Sequence of chain 6.B:
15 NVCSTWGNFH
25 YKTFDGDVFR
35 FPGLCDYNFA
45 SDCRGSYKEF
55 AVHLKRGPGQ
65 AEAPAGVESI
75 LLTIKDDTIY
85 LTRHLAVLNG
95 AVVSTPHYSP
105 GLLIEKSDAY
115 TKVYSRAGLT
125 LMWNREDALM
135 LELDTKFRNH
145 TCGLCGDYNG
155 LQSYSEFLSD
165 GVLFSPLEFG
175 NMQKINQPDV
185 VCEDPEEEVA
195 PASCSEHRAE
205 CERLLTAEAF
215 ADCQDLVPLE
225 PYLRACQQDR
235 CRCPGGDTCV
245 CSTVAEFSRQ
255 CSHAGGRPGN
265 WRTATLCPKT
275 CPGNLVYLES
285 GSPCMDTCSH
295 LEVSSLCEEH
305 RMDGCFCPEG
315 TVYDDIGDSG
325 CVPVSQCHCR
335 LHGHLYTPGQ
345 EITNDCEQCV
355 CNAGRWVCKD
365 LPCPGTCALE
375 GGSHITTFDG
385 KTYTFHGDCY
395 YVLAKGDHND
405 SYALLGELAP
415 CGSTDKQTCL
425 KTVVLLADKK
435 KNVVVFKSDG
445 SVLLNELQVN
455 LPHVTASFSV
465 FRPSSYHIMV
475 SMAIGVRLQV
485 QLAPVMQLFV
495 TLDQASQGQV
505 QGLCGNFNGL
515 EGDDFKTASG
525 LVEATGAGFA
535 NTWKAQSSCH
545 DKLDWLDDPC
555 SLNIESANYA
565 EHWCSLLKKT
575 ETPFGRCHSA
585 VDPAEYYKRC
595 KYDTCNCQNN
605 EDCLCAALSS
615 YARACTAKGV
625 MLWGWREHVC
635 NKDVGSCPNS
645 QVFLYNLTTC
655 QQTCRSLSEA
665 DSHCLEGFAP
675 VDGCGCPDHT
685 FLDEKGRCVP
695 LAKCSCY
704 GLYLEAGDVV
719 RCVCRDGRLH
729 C

Binding-site contacts:
Ligand atom C1 contacts residue ASN650 of chain 6.B at 1.4 Å.
Ligand atom C3 contacts residue ASN650 of chain 6.B at 3.7 Å.
Ligand atom C2 contacts residue ASN650 of chain 6.B at 2.5 Å.
Ligand atom C4 contacts residue ASN650 of chain 6.B at 4.2 Å.
Ligand atom C2 contacts residue ASP682 of chain 6.B at 3.7 Å.
Ligand atom O5 contacts residue TRP627 of chain 6.B at 3.8 Å.
Ligand atom C8 contacts residue ASN650 of chain 6.B at 4.0 Å.
Ligand atom C4 contacts residue ASP682 of chain 6.B at 3.3 Å.
Ligand atom O4 contacts residue ASP682 of chain 6.B at 2.4 Å (salt-bridge).
Ligand atom O5 contacts residue ASN650 of chain 6.B at 2.3 Å (h-bond).
Ligand atom N2 contacts residue ASN650 of chain 6.B at 3.3 Å (h-bond).
Ligand atom C7 contacts residue ASP682 of chain 6.B at 3.4 Å.
Ligand atom N2 contacts residue ASP682 of chain 6.B at 2.9 Å (salt-bridge).
Ligand atom C8 contacts residue ASP682 of chain 6.B at 4.5 Å.
Ligand atom C6 contacts residue TRP627 of chain 6.B at 3.8 Å (hydrophobic).
Ligand atom C3 contacts residue ASP682 of chain 6.B at 3.3 Å.
Ligand atom O7 contacts residue ASP682 of chain 6.B at 3.5 Å (salt-bridge).
Ligand atom C5 contacts residue ASN650 of chain 6.B at 3.6 Å.
Ligand atom O3 contacts residue ASN650 of chain 6.B at 3.9 Å.
Ligand atom O6 contacts residue TRP627 of chain 6.B at 4.4 Å.
Ligand atom C7 contacts residue ASN650 of chain 6.B at 4.0 Å.

This small molecule binds to this protein.
Small molecule (SMILES): CC(=O)N[C@@H]1[C@@H](O)[C@H](O)[C@@H](CO)O[C@H]1O